Binding-site contacts:
Ligand atom O6 contacts residue SER79 of chain 46.C at 2.5 Å (h-bond).
Ligand atom C1 contacts residue ASN87 of chain 46.C at 1.4 Å.
Ligand atom C5 contacts residue SER79 of chain 46.C at 4.3 Å.
Ligand atom O6 contacts residue LEU91 of chain 46.C at 3.9 Å.
Ligand atom N2 contacts residue ASN87 of chain 46.C at 2.9 Å (h-bond).
Ligand atom C3 contacts residue ASN87 of chain 46.C at 3.8 Å.
Ligand atom O5 contacts residue ASN87 of chain 46.C at 2.4 Å (h-bond).
Ligand atom C5 contacts residue ASN87 of chain 46.C at 3.7 Å.
Ligand atom C2 contacts residue ASN87 of chain 46.C at 2.5 Å.
Ligand atom C8 contacts residue ILE155 of chain 46.C at 3.7 Å (hydrophobic).
Ligand atom O7 contacts residue ASN87 of chain 46.C at 4.4 Å.
Ligand atom C4 contacts residue ASN87 of chain 46.C at 4.2 Å.
Ligand atom O5 contacts residue SER79 of chain 46.C at 3.8 Å.
Ligand atom C7 contacts residue ASN87 of chain 46.C at 3.9 Å.
Ligand atom C6 contacts residue SER79 of chain 46.C at 3.6 Å.

Sequence of chain 46.C:
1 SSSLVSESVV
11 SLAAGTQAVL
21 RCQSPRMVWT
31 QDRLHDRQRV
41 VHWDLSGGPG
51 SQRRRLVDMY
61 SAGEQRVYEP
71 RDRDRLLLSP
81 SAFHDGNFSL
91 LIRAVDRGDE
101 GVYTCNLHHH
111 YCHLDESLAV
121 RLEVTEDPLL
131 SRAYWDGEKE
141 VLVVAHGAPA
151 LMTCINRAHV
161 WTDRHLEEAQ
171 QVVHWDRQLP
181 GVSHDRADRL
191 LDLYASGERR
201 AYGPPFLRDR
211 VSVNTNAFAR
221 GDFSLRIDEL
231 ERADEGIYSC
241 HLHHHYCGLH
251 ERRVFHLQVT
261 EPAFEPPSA

The small molecule below binds the protein below.
Small molecule (SMILES): CC(=O)N[C@@H]1[C@@H](O)[C@H](O)[C@@H](CO)O[C@H]1O